Binding-site contacts:
Ligand atom O contacts residue MET796 of chain 1.B at 3.5 Å (h-bond).
Ligand atom C28 contacts residue TYR521 of chain 1.B at 3.5 Å (hydrophobic).
Ligand atom C11 contacts residue ALA562 of chain 1.B at 3.4 Å (hydrophobic).
Ligand atom C45 contacts residue THR781 of chain 1.B at 3.6 Å.
Ligand atom O33 contacts residue PHE798 of chain 1.B at 3.3 Å (h-bond).
Ligand atom C44 contacts residue VAL488 of chain 1.B at 3.2 Å (hydrophobic).
Ligand atom C5 contacts residue PHE729 of chain 1.B at 3.7 Å (hydrophobic).
Ligand atom C42 contacts residue VAL488 of chain 1.B at 3.6 Å (hydrophobic).
Ligand atom C18 contacts residue TRP801 of chain 1.B at 3.7 Å (hydrophobic).
Ligand atom O47 contacts residue GLY779 of chain 1.B at 3.5 Å (h-bond).
Ligand atom C40 contacts residue MET796 of chain 1.B at 3.5 Å (hydrophobic).
Ligand atom O12 contacts residue ALA562 of chain 1.B at 2.8 Å (h-bond).
Ligand atom C1 contacts residue MET796 of chain 1.B at 3.0 Å (hydrophobic).
Ligand atom C23 contacts residue GLU524 of chain 1.B at 3.3 Å.
Ligand atom O24 contacts residue GLU524 of chain 1.B at 2.7 Å (salt-bridge).
Ligand atom O37 contacts residue MET796 of chain 1.B at 2.7 Å (h-bond).
Ligand atom C22 contacts residue TYR521 of chain 1.B at 3.3 Å (hydrophobic).
Ligand atom C5 contacts residue VAL774 of chain 1.B at 3.7 Å (hydrophobic).
Ligand atom C38 contacts residue PRO487 of chain 1.B at 3.7 Å (hydrophobic).
Ligand atom O25 contacts residue SER523 of chain 1.B at 3.4 Å.
Ligand atom C30 contacts residue TYR521 of chain 1.B at 3.7 Å (hydrophobic).
Ligand atom O46 contacts residue SER777 of chain 1.B at 3.4 Å (h-bond).
Ligand atom C45 contacts residue GLY779 of chain 1.B at 3.5 Å.
Ligand atom O46 contacts residue GLY779 of chain 1.B at 3.1 Å (h-bond).
Ligand atom C7 contacts residue PRO727 of chain 1.B at 3.6 Å (hydrophobic).
Ligand atom O29 contacts residue TYR521 of chain 1.B at 3.7 Å.
Ligand atom C45 contacts residue SER777 of chain 1.B at 3.3 Å.
Ligand atom C41 contacts residue GLN490 of chain 1.B at 3.5 Å.
Ligand atom O46 contacts residue PHE780 of chain 1.B at 3.0 Å (h-bond).
Ligand atom C21 contacts residue VAL560 of chain 1.B at 3.5 Å (hydrophobic).
Ligand atom O25 contacts residue GLU524 of chain 1.B at 3.2 Å (salt-bridge).
Ligand atom O35 contacts residue LEU519 of chain 1.B at 3.3 Å.
Ligand atom C39 contacts residue GLN490 of chain 1.B at 3.4 Å.
Ligand atom C26 contacts residue TYR521 of chain 1.B at 3.6 Å (hydrophobic).
Ligand atom C45 contacts residue VAL488 of chain 1.B at 3.7 Å (hydrophobic).
Ligand atom O46 contacts residue THR781 of chain 1.B at 2.8 Å.
Ligand atom O12 contacts residue VAL561 of chain 1.B at 3.4 Å.
Ligand atom C38 contacts residue MET796 of chain 1.B at 3.6 Å (hydrophobic).
Ligand atom C44 contacts residue SER777 of chain 1.B at 3.3 Å.
Ligand atom O24 contacts residue SER523 of chain 1.B at 3.2 Å.

Sequence of chain 1.B:
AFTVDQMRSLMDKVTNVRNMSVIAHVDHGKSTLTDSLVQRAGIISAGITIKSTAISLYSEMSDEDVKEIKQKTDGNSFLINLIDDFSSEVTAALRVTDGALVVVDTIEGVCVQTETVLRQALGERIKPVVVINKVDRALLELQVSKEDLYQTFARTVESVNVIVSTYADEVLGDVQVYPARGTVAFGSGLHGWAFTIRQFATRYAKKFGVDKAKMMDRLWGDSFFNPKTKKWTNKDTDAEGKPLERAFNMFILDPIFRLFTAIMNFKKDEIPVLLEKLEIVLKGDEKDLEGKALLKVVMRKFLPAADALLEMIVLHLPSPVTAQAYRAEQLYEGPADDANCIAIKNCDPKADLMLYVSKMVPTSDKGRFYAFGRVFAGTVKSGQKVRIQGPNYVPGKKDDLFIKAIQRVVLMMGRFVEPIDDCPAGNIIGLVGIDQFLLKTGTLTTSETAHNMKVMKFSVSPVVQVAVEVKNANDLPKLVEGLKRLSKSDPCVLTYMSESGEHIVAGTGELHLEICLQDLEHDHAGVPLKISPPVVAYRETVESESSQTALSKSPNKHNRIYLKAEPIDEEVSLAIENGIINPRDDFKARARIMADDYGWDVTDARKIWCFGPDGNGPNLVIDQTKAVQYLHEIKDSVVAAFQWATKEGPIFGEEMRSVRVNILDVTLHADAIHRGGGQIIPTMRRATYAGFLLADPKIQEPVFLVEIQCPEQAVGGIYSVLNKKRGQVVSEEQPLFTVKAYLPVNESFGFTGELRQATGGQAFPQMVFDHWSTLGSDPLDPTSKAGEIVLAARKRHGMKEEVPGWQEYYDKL

The protein below binds the small molecule below.
Small molecule (SMILES): CO[C@@H]1[C@@H](C)O[C@@H](OC[C@@]23C[C@@H]4[C@H](C)CC[C@H]4[C@@]4(C=O)C[C@@H]2C=C(C(C)C)[C@@]34C(=O)O)[C@@H](O)[C@@]12OC(=O)[C@H](CCCCCCCC(=O)O)O2